Sequence of chain 1.C:
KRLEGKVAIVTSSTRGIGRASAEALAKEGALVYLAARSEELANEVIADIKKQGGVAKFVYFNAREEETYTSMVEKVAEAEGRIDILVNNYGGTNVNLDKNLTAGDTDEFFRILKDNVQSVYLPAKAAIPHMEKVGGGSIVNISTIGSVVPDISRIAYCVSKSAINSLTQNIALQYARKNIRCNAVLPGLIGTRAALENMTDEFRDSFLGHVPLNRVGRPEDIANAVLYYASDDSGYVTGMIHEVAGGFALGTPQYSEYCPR

Binding-site contacts:
Ligand atom O25 contacts residue GLY93 of chain 1.C at 3.3 Å.
Ligand atom C6 contacts residue THR145 of chain 1.C at 3.8 Å.
Ligand atom C11 contacts residue MET200 of chain 1.C at 3.9 Å (hydrophobic).
Ligand atom C19 contacts residue LEU190 of chain 1.C at 4.0 Å (hydrophobic).
Ligand atom O3 contacts residue ASP152 of chain 1.C at 3.9 Å.
Ligand atom C12 contacts residue MET200 of chain 1.C at 3.9 Å (hydrophobic).
Ligand atom C21 contacts residue ASN199 of chain 1.C at 3.8 Å.
Ligand atom C21 contacts residue VAL96 of chain 1.C at 3.7 Å (hydrophobic).
Ligand atom C24 contacts residue THR94 of chain 1.C at 3.5 Å.
Ligand atom C18 contacts residue ALA196 of chain 1.C at 3.5 Å (hydrophobic).
Ligand atom C23 contacts residue ASN199 of chain 1.C at 3.5 Å.
Ligand atom O7 contacts residue TYR158 of chain 1.C at 2.9 Å (h-bond).
Ligand atom C6 contacts residue GLY189 of chain 1.C at 3.4 Å.
Ligand atom C18 contacts residue ALA195 of chain 1.C at 3.9 Å (hydrophobic).
Ligand atom C2 contacts residue ARG155 of chain 1.C at 3.7 Å.
Ligand atom O7 contacts residue THR145 of chain 1.C at 2.6 Å (h-bond).
Ligand atom C15 contacts residue TYR158 of chain 1.C at 3.3 Å (hydrophobic).
Ligand atom C22 contacts residue THR94 of chain 1.C at 4.1 Å.
Ligand atom C8 contacts residue NAP1 of chain 1.K at 4.0 Å.
Ligand atom C6 contacts residue NAP1 of chain 1.K at 3.5 Å.
Ligand atom C1 contacts residue PHE204 of chain 1.C at 3.7 Å (hydrophobic).
Ligand atom C18 contacts residue MET200 of chain 1.C at 4.0 Å (hydrophobic).
Ligand atom O25 contacts residue THR94 of chain 1.C at 3.1 Å (h-bond).
Ligand atom C7 contacts residue GLY189 of chain 1.C at 4.1 Å.
Ligand atom C1 contacts residue PHE208 of chain 1.C at 4.0 Å (hydrophobic).
Ligand atom C16 contacts residue TYR158 of chain 1.C at 3.9 Å (hydrophobic).
Ligand atom C4 contacts residue THR145 of chain 1.C at 3.5 Å.
Ligand atom C16 contacts residue ALA195 of chain 1.C at 3.9 Å (hydrophobic).
Ligand atom C15 contacts residue NAP1 of chain 1.K at 3.2 Å.
Ligand atom C14 contacts residue TYR158 of chain 1.C at 3.4 Å (hydrophobic).
Ligand atom C26 contacts residue THR94 of chain 1.C at 3.3 Å.
Ligand atom O28 contacts residue THR94 of chain 1.C at 4.0 Å.
Ligand atom C16 contacts residue NAP1 of chain 1.K at 4.0 Å.
Ligand atom O3 contacts residue GLY147 of chain 1.C at 3.2 Å.
Ligand atom C6 contacts residue PRO188 of chain 1.C at 3.9 Å (hydrophobic).
Ligand atom C7 contacts residue NAP1 of chain 1.K at 2.9 Å.
Ligand atom O7 contacts residue NAP1 of chain 1.K at 3.0 Å.
Ligand atom C7 contacts residue TYR158 of chain 1.C at 4.0 Å (hydrophobic).
Ligand atom C4 contacts residue ILE146 of chain 1.C at 3.9 Å (hydrophobic).
Ligand atom C7 contacts residue THR145 of chain 1.C at 3.7 Å.

This small molecule binds to this protein.
Small molecule (SMILES): C[C@H](CCC(=O)NCCS(=O)(=O)O)[C@H]1CC[C@H]2[C@@H]3[C@H](O)C[C@@H]4C[C@H](O)CC[C@]4(C)[C@H]3CC[C@]12C